The protein below binds the small molecule below.
Small molecule (SMILES): C=C(C)[C@H]1CN[C@H](C(=O)O)[C@H]1CC(=O)O

Binding-site contacts:
Ligand atom CA contacts residue GLU698 of chain 1.D at 3.6 Å.
Ligand atom CG1 contacts residue THR648 of chain 1.D at 3.5 Å.
Ligand atom OD1 contacts residue GLY646 of chain 1.D at 3.5 Å.
Ligand atom CD2 contacts residue LEU643 of chain 1.D at 4.0 Å (hydrophobic).
Ligand atom CA contacts residue THR473 of chain 1.D at 3.2 Å.
Ligand atom CD contacts residue PRO471 of chain 1.D at 3.3 Å (hydrophobic).
Ligand atom CD1 contacts residue GLU395 of chain 1.D at 4.1 Å.
Ligand atom C contacts residue THR473 of chain 1.D at 3.6 Å.
Ligand atom OD2 contacts residue GLU698 of chain 1.D at 3.4 Å (salt-bridge).
Ligand atom N contacts residue PRO471 of chain 1.D at 3.2 Å (h-bond).
Ligand atom CG1 contacts residue LEU643 of chain 1.D at 4.0 Å (hydrophobic).
Ligand atom CD contacts residue TYR443 of chain 1.D at 3.7 Å (hydrophobic).
Ligand atom OD2 contacts residue LEU643 of chain 1.D at 3.7 Å.
Ligand atom CD contacts residue GLU698 of chain 1.D at 4.3 Å.
Ligand atom CA contacts residue SER647 of chain 1.D at 4.2 Å.
Ligand atom CD2 contacts residue TYR443 of chain 1.D at 3.6 Å (hydrophobic).
Ligand atom OD2 contacts residue THR648 of chain 1.D at 2.5 Å (h-bond).
Ligand atom CB contacts residue GLU698 of chain 1.D at 4.1 Å.
Ligand atom N contacts residue TYR725 of chain 1.D at 3.9 Å.
Ligand atom C contacts residue SER647 of chain 1.D at 4.2 Å.
Ligand atom N contacts residue THR473 of chain 1.D at 3.1 Å (h-bond).
Ligand atom CG1 contacts residue SER647 of chain 1.D at 3.9 Å.
Ligand atom N contacts residue GLU698 of chain 1.D at 3.8 Å.
Ligand atom CG contacts residue TYR443 of chain 1.D at 3.4 Å (hydrophobic).
Ligand atom OXT contacts residue PRO471 of chain 1.D at 4.3 Å.
Ligand atom OD1 contacts residue SER647 of chain 1.D at 2.7 Å (h-bond).
Ligand atom CG2 contacts residue TYR443 of chain 1.D at 3.5 Å (hydrophobic).
Ligand atom OXT contacts residue LEU472 of chain 1.D at 4.3 Å.
Ligand atom OXT contacts residue THR473 of chain 1.D at 3.2 Å (h-bond).
Ligand atom OXT contacts residue TYR443 of chain 1.D at 4.3 Å.
Ligand atom C contacts residue ARG478 of chain 1.D at 3.7 Å.
Ligand atom OXT contacts residue ARG478 of chain 1.D at 2.7 Å (salt-bridge).
Ligand atom CD1 contacts residue TYR443 of chain 1.D at 3.6 Å (hydrophobic).
Ligand atom CB1 contacts residue GLU698 of chain 1.D at 3.3 Å.
Ligand atom OD1 contacts residue THR648 of chain 1.D at 3.5 Å (h-bond).
Ligand atom O contacts residue SER647 of chain 1.D at 4.2 Å.
Ligand atom OD1 contacts residue GLU698 of chain 1.D at 3.8 Å.
Ligand atom OD1 contacts residue LEU643 of chain 1.D at 4.3 Å.
Ligand atom O contacts residue ARG478 of chain 1.D at 3.5 Å (salt-bridge).
Ligand atom CG1 contacts residue GLU698 of chain 1.D at 3.3 Å.

Sequence of chain 1.D:
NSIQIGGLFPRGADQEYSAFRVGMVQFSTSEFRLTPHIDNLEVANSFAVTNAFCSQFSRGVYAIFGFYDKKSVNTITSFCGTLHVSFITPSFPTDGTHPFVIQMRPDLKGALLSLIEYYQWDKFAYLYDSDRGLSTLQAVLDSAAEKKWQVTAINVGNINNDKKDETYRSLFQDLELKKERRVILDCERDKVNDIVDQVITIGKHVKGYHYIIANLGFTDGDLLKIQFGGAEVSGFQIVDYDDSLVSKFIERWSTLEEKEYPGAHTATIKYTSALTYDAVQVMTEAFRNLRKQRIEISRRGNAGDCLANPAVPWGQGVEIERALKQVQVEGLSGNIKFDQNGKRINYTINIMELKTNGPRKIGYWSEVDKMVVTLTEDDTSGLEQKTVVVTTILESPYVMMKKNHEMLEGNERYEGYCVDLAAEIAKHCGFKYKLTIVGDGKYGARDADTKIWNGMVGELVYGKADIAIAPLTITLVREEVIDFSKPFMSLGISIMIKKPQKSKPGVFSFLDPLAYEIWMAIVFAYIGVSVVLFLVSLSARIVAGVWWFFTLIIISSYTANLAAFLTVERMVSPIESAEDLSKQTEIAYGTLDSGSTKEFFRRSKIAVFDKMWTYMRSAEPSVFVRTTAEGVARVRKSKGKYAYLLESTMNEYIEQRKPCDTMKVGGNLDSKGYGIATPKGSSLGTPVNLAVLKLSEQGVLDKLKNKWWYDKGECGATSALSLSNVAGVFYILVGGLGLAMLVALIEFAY